A small-molecule ligand and the protein it binds are described below.
Small molecule (SMILES): O=c1ccn([C@@H]2O[C@H](CO[P](=O)(O)O[C@H]3[C@@H](O)[C@H](n4ccc(=O)[nH]c4=O)O[C@@H]3CO[P](=O)(O)O[C@H]3[C@@H](O)[C@H](n4ccc(=O)[nH]c4=O)O[C@@H]3COP(=O)=O)[C@@H](O)[C@H]2O)c(=O)[nH]1

Sequence of chain 6.B:
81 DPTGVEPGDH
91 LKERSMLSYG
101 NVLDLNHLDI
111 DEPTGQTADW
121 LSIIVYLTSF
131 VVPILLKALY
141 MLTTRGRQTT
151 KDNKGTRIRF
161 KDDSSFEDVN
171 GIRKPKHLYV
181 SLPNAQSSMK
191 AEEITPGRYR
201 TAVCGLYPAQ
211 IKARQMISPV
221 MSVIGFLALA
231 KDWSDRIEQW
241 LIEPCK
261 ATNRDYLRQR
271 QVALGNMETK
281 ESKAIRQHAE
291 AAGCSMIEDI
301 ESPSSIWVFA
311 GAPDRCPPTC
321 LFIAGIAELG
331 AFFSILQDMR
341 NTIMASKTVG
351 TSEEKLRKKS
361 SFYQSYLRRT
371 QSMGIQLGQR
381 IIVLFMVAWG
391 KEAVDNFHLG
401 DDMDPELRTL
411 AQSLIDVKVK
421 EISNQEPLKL

Sequence of chain 5.B:
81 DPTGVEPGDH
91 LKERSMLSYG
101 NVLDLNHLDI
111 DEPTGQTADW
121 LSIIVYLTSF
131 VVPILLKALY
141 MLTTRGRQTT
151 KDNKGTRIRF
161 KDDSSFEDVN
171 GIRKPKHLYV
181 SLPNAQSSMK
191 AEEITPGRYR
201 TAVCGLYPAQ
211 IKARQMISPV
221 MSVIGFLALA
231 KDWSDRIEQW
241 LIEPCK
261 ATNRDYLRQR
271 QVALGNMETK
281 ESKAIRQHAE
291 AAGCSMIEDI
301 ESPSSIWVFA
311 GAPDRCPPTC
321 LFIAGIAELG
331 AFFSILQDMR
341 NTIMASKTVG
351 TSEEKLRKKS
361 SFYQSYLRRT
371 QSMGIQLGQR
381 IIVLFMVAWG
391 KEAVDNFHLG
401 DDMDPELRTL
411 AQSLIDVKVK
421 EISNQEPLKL

Binding-site contacts:
Ligand atom O2 contacts residue SER361 of chain 5.B at 3.5 Å (h-bond).
Ligand atom C1' contacts residue ARG145 of chain 6.B at 3.8 Å.
Ligand atom C2 contacts residue ARG145 of chain 6.B at 4.0 Å.
Ligand atom O3' contacts residue LYS154 of chain 5.B at 3.6 Å.
Ligand atom O4' contacts residue ASN184 of chain 5.B at 4.0 Å.
Ligand atom OP1 contacts residue LYS154 of chain 5.B at 4.0 Å.
Ligand atom O2 contacts residue ARG145 of chain 6.B at 4.0 Å.
Ligand atom O4 contacts residue PHE362 of chain 5.B at 3.9 Å.
Ligand atom N1 contacts residue PHE362 of chain 5.B at 4.0 Å.
Ligand atom OP1 contacts residue PRO183 of chain 5.B at 3.7 Å.
Ligand atom C5 contacts residue ARG369 of chain 5.B at 3.6 Å.
Ligand atom C4' contacts residue MET189 of chain 5.B at 3.8 Å (hydrophobic).
Ligand atom O2 contacts residue GLN148 of chain 6.B at 2.9 Å (h-bond).
Ligand atom O4 contacts residue ARG368 of chain 5.B at 4.0 Å.
Ligand atom C4 contacts residue PHE362 of chain 5.B at 3.6 Å (hydrophobic).
Ligand atom O4' contacts residue SER187 of chain 5.B at 3.9 Å.
Ligand atom N3 contacts residue PHE362 of chain 5.B at 3.4 Å.
Ligand atom C2 contacts residue SER360 of chain 5.B at 3.4 Å.
Ligand atom C2' contacts residue SER360 of chain 5.B at 3.9 Å.
Ligand atom N3 contacts residue SER360 of chain 5.B at 4.0 Å.
Ligand atom O2' contacts residue PRO183 of chain 5.B at 3.9 Å.
Ligand atom N3 contacts residue SER361 of chain 5.B at 3.6 Å.
Ligand atom P contacts residue ARG198 of chain 5.B at 3.9 Å.
Ligand atom C2 contacts residue PHE362 of chain 5.B at 3.6 Å (hydrophobic).
Ligand atom O2' contacts residue SER187 of chain 5.B at 3.3 Å (h-bond).
Ligand atom C2 contacts residue GLN148 of chain 6.B at 3.8 Å.
Ligand atom OP2 contacts residue ARG198 of chain 5.B at 2.8 Å (salt-bridge).
Ligand atom O4' contacts residue ARG145 of chain 6.B at 3.9 Å.
Ligand atom O2' contacts residue ASN184 of chain 5.B at 3.0 Å (h-bond).
Ligand atom OP2 contacts residue ARG369 of chain 5.B at 3.2 Å (salt-bridge).
Ligand atom O4 contacts residue SER365 of chain 5.B at 3.2 Å (h-bond).
Ligand atom O2 contacts residue ALA185 of chain 5.B at 3.7 Å.
Ligand atom C5' contacts residue MET189 of chain 5.B at 3.9 Å (hydrophobic).
Ligand atom O2 contacts residue SER360 of chain 5.B at 2.8 Å (h-bond).
Ligand atom C5 contacts residue PHE362 of chain 5.B at 4.0 Å (hydrophobic).
Ligand atom C5' contacts residue PRO183 of chain 5.B at 3.8 Å (hydrophobic).
Ligand atom OP1 contacts residue ARG369 of chain 5.B at 3.3 Å (salt-bridge).
Ligand atom OP1 contacts residue THR195 of chain 5.B at 3.8 Å.
Ligand atom O3' contacts residue PRO183 of chain 5.B at 3.3 Å.
Ligand atom N1 contacts residue ARG145 of chain 6.B at 3.8 Å.